A small-molecule ligand and the protein it binds are described below.
Small molecule (SMILES): CC(=O)N[C@H]1[C@H](O[C@H]2[C@H](O)[C@@H](NC(C)=O)CO[C@@H]2CO)O[C@H](CO)[C@@H](O)[C@@H]1O

Sequence of chain 1.A:
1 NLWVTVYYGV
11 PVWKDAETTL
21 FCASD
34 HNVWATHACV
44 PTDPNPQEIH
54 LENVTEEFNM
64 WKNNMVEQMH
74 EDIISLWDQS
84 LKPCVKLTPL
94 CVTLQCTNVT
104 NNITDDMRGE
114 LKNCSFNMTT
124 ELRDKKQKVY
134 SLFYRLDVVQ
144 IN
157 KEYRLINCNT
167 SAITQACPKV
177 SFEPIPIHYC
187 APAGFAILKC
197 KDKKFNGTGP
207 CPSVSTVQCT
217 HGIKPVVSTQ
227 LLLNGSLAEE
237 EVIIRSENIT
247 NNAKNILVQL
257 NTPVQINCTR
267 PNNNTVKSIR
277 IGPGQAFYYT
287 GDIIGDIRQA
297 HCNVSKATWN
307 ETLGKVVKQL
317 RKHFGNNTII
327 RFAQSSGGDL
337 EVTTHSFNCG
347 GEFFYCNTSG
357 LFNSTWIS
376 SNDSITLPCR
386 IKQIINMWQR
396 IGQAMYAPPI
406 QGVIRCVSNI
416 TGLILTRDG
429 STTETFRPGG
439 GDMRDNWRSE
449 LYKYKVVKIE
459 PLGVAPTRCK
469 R

Binding-site contacts:
Ligand atom O5 contacts residue THR381 of chain 1.A at 4.3 Å.
Ligand atom C1 contacts residue HIS297 of chain 1.A at 4.3 Å.
Ligand atom C3 contacts residue ASN299 of chain 1.A at 3.9 Å.
Ligand atom C8 contacts residue HIS297 of chain 1.A at 3.8 Å.
Ligand atom N2 contacts residue ASN299 of chain 1.A at 2.9 Å (h-bond).
Ligand atom C1 contacts residue THR381 of chain 1.A at 4.2 Å.
Ligand atom C1 contacts residue ASN299 of chain 1.A at 1.5 Å.
Ligand atom C7 contacts residue ASN299 of chain 1.A at 3.3 Å.
Ligand atom O6 contacts residue SER379 of chain 1.A at 4.4 Å.
Ligand atom O5 contacts residue SER379 of chain 1.A at 4.2 Å.
Ligand atom C2 contacts residue ASN299 of chain 1.A at 2.5 Å.
Ligand atom N2 contacts residue HIS297 of chain 1.A at 3.1 Å (h-bond).
Ligand atom O5 contacts residue ASN299 of chain 1.A at 2.4 Å (h-bond).
Ligand atom O7 contacts residue ASN263 of chain 1.A at 3.8 Å.
Ligand atom O7 contacts residue ASN299 of chain 1.A at 3.3 Å (h-bond).
Ligand atom C8 contacts residue ASN263 of chain 1.A at 3.2 Å.
Ligand atom C8 contacts residue ASN299 of chain 1.A at 4.3 Å.
Ligand atom C8 contacts residue CYS264 of chain 1.A at 4.5 Å (hydrophobic).
Ligand atom C2 contacts residue HIS297 of chain 1.A at 4.0 Å.
Ligand atom C3 contacts residue HIS297 of chain 1.A at 4.0 Å.
Ligand atom C8 contacts residue THR265 of chain 1.A at 3.6 Å.
Ligand atom C7 contacts residue ASN263 of chain 1.A at 4.1 Å.
Ligand atom C7 contacts residue HIS297 of chain 1.A at 3.9 Å.
Ligand atom C4 contacts residue ASN299 of chain 1.A at 4.3 Å.
Ligand atom C5 contacts residue ASN299 of chain 1.A at 3.8 Å.